Binding-site contacts:
Ligand atom O11 contacts residue ARG156 of chain 1.D at 3.4 Å (salt-bridge).
Ligand atom C12 contacts residue ASP80 of chain 1.D at 3.0 Å.
Ligand atom C52 contacts residue HIS58 of chain 1.D at 3.2 Å.
Ligand atom O30 contacts residue ALA157 of chain 1.D at 3.6 Å.
Ligand atom C48 contacts residue HIS58 of chain 1.D at 3.5 Å.
Ligand atom O46 contacts residue SER139 of chain 1.D at 3.7 Å.
Ligand atom N45 contacts residue SER140 of chain 1.D at 3.6 Å.
Ligand atom N45 contacts residue LYS137 of chain 1.D at 3.5 Å (salt-bridge).
Ligand atom C36 contacts residue VAL133 of chain 1.D at 3.5 Å (hydrophobic).
Ligand atom C52 contacts residue GLY59 of chain 1.D at 3.4 Å.
Ligand atom N40 contacts residue HIS58 of chain 1.D at 3.4 Å (h-bond).
Ligand atom O49 contacts residue SER140 of chain 1.D at 3.1 Å (h-bond).
Ligand atom C38 contacts residue LYS137 of chain 1.D at 3.6 Å.
Ligand atom C51 contacts residue HIS58 of chain 1.D at 3.6 Å.
Ligand atom C53 contacts residue GLN42 of chain 1.D at 3.7 Å.
Ligand atom C26 contacts residue ARG156 of chain 1.D at 3.4 Å.
Ligand atom C52 contacts residue SER140 of chain 1.D at 3.7 Å.
Ligand atom C12 contacts residue GLN81 of chain 1.D at 3.6 Å.
Ligand atom O50 contacts residue GLY138 of chain 1.D at 3.4 Å (h-bond).
Ligand atom C35 contacts residue VAL133 of chain 1.D at 3.4 Å (hydrophobic).
Ligand atom C26 contacts residue HIS58 of chain 1.D at 3.5 Å.
Ligand atom N16 contacts residue HIS58 of chain 1.D at 3.1 Å.
Ligand atom O30 contacts residue ALA158 of chain 1.D at 3.5 Å (h-bond).
Ligand atom O46 contacts residue LYS137 of chain 1.D at 3.6 Å.
Ligand atom C18 contacts residue HIS58 of chain 1.D at 3.5 Å.
Ligand atom O49 contacts residue PHE44 of chain 1.D at 3.5 Å.
Ligand atom O46 contacts residue GLY138 of chain 1.D at 2.9 Å (h-bond).
Ligand atom O49 contacts residue GLY138 of chain 1.D at 3.4 Å.
Ligand atom O39 contacts residue LYS137 of chain 1.D at 2.9 Å (salt-bridge).
Ligand atom C5 contacts residue ARG156 of chain 1.D at 3.3 Å.
Ligand atom C43 contacts residue PHE155 of chain 1.D at 3.2 Å (hydrophobic).
Ligand atom C43 contacts residue SER140 of chain 1.D at 3.6 Å.
Ligand atom C44 contacts residue LYS137 of chain 1.D at 3.5 Å.
Ligand atom C44 contacts residue SER140 of chain 1.D at 3.6 Å.
Ligand atom N45 contacts residue HIS58 of chain 1.D at 3.1 Å (h-bond).
Ligand atom C15 contacts residue HIS58 of chain 1.D at 3.4 Å.
Ligand atom O50 contacts residue LYS137 of chain 1.D at 3.0 Å.
Ligand atom N40 contacts residue ARG156 of chain 1.D at 3.2 Å (salt-bridge).
Ligand atom C29 contacts residue LYS137 of chain 1.D at 3.4 Å.
Ligand atom C36 contacts residue ALA158 of chain 1.D at 3.6 Å (hydrophobic).

A small-molecule ligand and the protein it binds are described below.
Small molecule (SMILES): COc1ccc2c(O[C@H]3C[C@H]4C(=O)N(C)CCCC/C=C\[C@@H]5C[C@@]5(C(=O)NS(=O)(=O)C5(C)CC5)NC(=O)N4C3)cc(-c3nc(C(C)C)cs3)nc2c1F

Sequence of chain 1.D:
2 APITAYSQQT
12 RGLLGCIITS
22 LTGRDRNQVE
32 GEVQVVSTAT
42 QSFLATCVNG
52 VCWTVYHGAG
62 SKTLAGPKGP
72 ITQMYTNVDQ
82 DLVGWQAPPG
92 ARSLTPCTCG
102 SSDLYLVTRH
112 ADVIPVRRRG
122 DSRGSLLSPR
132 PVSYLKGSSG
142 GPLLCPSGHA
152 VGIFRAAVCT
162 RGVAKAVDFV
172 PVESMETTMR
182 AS